Binding-site contacts:
Ligand atom N2 contacts residue ASN485 of chain 8.A at 3.1 Å (h-bond).
Ligand atom N2 contacts residue ARG465 of chain 8.A at 4.5 Å.
Ligand atom C7 contacts residue GLU482 of chain 8.A at 4.4 Å.
Ligand atom C7 contacts residue ARG465 of chain 8.A at 3.9 Å.
Ligand atom C8 contacts residue LYS469 of chain 8.A at 4.2 Å.
Ligand atom O7 contacts residue ARG465 of chain 8.A at 3.7 Å.
Ligand atom C7 contacts residue ASN485 of chain 8.A at 3.5 Å.
Ligand atom C8 contacts residue GLU482 of chain 8.A at 3.9 Å.
Ligand atom O7 contacts residue SER466 of chain 8.A at 4.3 Å.
Ligand atom C4 contacts residue ASN485 of chain 8.A at 4.2 Å.
Ligand atom O5 contacts residue ASN485 of chain 8.A at 2.3 Å (h-bond).
Ligand atom C2 contacts residue ASN485 of chain 8.A at 2.5 Å.
Ligand atom O3 contacts residue ARG465 of chain 8.A at 4.0 Å.
Ligand atom C3 contacts residue ASN485 of chain 8.A at 3.9 Å.
Ligand atom C8 contacts residue ARG465 of chain 8.A at 3.9 Å.
Ligand atom O7 contacts residue ASN485 of chain 8.A at 3.5 Å (h-bond).
Ligand atom C5 contacts residue ASN485 of chain 8.A at 3.6 Å.
Ligand atom C1 contacts residue ASN485 of chain 8.A at 1.4 Å.

Sequence of chain 8.A:
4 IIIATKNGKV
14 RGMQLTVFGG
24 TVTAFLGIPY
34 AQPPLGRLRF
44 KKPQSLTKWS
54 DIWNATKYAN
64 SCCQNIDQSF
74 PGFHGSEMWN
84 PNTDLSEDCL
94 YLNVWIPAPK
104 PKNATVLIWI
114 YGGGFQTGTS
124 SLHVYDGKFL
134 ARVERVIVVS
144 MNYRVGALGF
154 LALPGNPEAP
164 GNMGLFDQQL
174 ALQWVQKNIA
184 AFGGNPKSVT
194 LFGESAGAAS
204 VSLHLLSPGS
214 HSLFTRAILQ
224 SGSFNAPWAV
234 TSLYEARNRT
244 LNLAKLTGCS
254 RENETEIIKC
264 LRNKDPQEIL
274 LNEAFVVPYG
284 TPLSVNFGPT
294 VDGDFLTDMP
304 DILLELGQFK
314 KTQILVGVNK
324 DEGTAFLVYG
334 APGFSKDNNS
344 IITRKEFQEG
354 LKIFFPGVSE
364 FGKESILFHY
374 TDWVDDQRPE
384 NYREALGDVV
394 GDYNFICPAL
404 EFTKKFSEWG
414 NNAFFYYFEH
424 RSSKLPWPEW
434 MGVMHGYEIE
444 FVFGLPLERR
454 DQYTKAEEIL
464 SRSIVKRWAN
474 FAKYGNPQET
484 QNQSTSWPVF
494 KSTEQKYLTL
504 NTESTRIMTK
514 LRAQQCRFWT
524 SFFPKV

This small molecule binds to this protein.
Small molecule (SMILES): CC(=O)N[C@@H]1[C@@H](O)[C@H](O)[C@@H](CO)O[C@H]1O